Sequence of chain 17.D:
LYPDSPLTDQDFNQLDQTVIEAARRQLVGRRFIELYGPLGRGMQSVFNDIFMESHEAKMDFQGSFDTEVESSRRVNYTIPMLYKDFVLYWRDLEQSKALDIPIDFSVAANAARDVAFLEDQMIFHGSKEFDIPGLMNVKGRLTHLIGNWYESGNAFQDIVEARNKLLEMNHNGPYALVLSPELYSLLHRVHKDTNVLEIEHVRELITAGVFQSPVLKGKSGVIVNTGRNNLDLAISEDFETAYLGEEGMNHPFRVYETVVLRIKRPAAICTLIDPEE

This small molecule binds to this protein.
Small molecule (SMILES): CC[C@H](C)[C@H](NC(=O)[C@H](CC(C)C)NC(=O)[C@H](CO)NC(=O)CNC(=O)[C@@H](NC(=O)[C@@H](N)[C@@H](C)O)C(C)C)C(=O)N[C@H](C=O)CCC(N)=O

Binding-site contacts:
Ligand atom N contacts residue ASP243 of chain 17.D at 3.2 Å (salt-bridge).
Ligand atom CA contacts residue ARG35 of chain 17.D at 3.9 Å.
Ligand atom CG1 contacts residue ARG35 of chain 17.D at 4.2 Å.
Ligand atom N contacts residue ASP243 of chain 17.D at 2.8 Å (salt-bridge).
Ligand atom NE2 contacts residue ARG36 of chain 17.D at 3.9 Å.
Ligand atom CG2 contacts residue ASP243 of chain 17.D at 3.3 Å.
Ligand atom CA contacts residue ASP243 of chain 17.D at 4.3 Å.
Ligand atom N contacts residue ARG35 of chain 17.D at 4.1 Å.
Ligand atom O contacts residue ARG35 of chain 17.D at 3.1 Å (salt-bridge).
Ligand atom CG contacts residue LEU40 of chain 17.D at 4.4 Å (hydrophobic).
Ligand atom O contacts residue ARG35 of chain 17.D at 3.4 Å (salt-bridge).
Ligand atom N contacts residue PRO43 of chain 17.D at 4.4 Å.
Ligand atom CB contacts residue ARG35 of chain 17.D at 4.1 Å.
Ligand atom CB contacts residue ASP243 of chain 17.D at 4.3 Å.
Ligand atom O contacts residue ASP243 of chain 17.D at 4.1 Å.
Ligand atom C contacts residue ASP243 of chain 17.D at 3.9 Å.
Ligand atom CD1 contacts residue ARG35 of chain 17.D at 4.5 Å.
Ligand atom O contacts residue ARG36 of chain 17.D at 3.6 Å (salt-bridge).
Ligand atom CA contacts residue ASP243 of chain 17.D at 4.4 Å.
Ligand atom CG2 contacts residue LEU40 of chain 17.D at 4.2 Å (hydrophobic).
Ligand atom CD contacts residue ARG36 of chain 17.D at 4.1 Å.
Ligand atom OE1 contacts residue ARG36 of chain 17.D at 3.8 Å.
Ligand atom C contacts residue ARG35 of chain 17.D at 4.4 Å.
Ligand atom CB contacts residue PRO43 of chain 17.D at 3.8 Å (hydrophobic).
Ligand atom CG2 contacts residue PRO43 of chain 17.D at 3.9 Å (hydrophobic).
Ligand atom CB contacts residue ARG29 of chain 17.D at 4.1 Å.
Ligand atom C contacts residue ARG35 of chain 17.D at 3.6 Å.
Ligand atom C contacts residue ARG36 of chain 17.D at 3.2 Å.
Ligand atom OG contacts residue ARG29 of chain 17.D at 4.3 Å.
Ligand atom CB contacts residue LEU40 of chain 17.D at 4.1 Å (hydrophobic).
Ligand atom CD1 contacts residue LEU40 of chain 17.D at 3.8 Å (hydrophobic).
Ligand atom CA contacts residue PRO43 of chain 17.D at 4.4 Å (hydrophobic).
Ligand atom CD1 contacts residue ARG29 of chain 17.D at 4.4 Å.
Ligand atom C contacts residue ASP243 of chain 17.D at 3.8 Å.
Ligand atom CA contacts residue ASP243 of chain 17.D at 3.3 Å.
Ligand atom CD1 contacts residue LEU32 of chain 17.D at 3.8 Å (hydrophobic).
Ligand atom OG contacts residue ILE25 of chain 17.D at 4.0 Å.
Ligand atom O contacts residue ARG29 of chain 17.D at 3.8 Å.
Ligand atom CA contacts residue ARG29 of chain 17.D at 4.0 Å.
Ligand atom CB contacts residue ARG35 of chain 17.D at 3.5 Å.